Binding-site contacts:
Ligand atom O6 contacts residue PRO155 of chain 1.A at 3.2 Å.
Ligand atom O3 contacts residue ARG67 of chain 1.A at 2.8 Å (salt-bridge).
Ligand atom C1 contacts residue TYR156 of chain 1.A at 3.6 Å (hydrophobic).
Ligand atom O3 contacts residue TYR342 of chain 1.A at 3.3 Å (h-bond).
Ligand atom O2 contacts residue ALA64 of chain 1.A at 3.2 Å.
Ligand atom O6 contacts residue TYR156 of chain 1.A at 3.1 Å (h-bond).
Ligand atom O1 contacts residue ASP15 of chain 1.A at 2.7 Å (salt-bridge).
Ligand atom O3 contacts residue GLU112 of chain 1.A at 3.6 Å.
Ligand atom C3 contacts residue TRP63 of chain 1.A at 3.6 Å (hydrophobic).
Ligand atom O2 contacts residue ASP66 of chain 1.A at 2.6 Å (salt-bridge).
Ligand atom O6 contacts residue GLU154 of chain 1.A at 2.6 Å (salt-bridge).
Ligand atom O2 contacts residue TRP231 of chain 1.A at 3.7 Å.
Ligand atom O4 contacts residue GLU45 of chain 1.A at 3.5 Å (salt-bridge).
Ligand atom O5 contacts residue TYR156 of chain 1.A at 3.3 Å.
Ligand atom C2 contacts residue ASP66 of chain 1.A at 3.5 Å.
Ligand atom C6 contacts residue TRP341 of chain 1.A at 3.7 Å (hydrophobic).
Ligand atom C2 contacts residue GLU112 of chain 1.A at 3.4 Å.
Ligand atom O5 contacts residue TRP341 of chain 1.A at 3.1 Å.
Ligand atom O6 contacts residue ARG345 of chain 1.A at 3.3 Å.
Ligand atom O2 contacts residue TRP63 of chain 1.A at 3.6 Å (h-bond).
Ligand atom O2 contacts residue ARG67 of chain 1.A at 2.7 Å (salt-bridge).
Ligand atom C5 contacts residue GLU154 of chain 1.A at 3.7 Å.
Ligand atom C1 contacts residue TRP231 of chain 1.A at 3.7 Å (hydrophobic).
Ligand atom O3 contacts residue TRP63 of chain 1.A at 3.0 Å (h-bond).
Ligand atom C6 contacts residue GLU154 of chain 1.A at 3.4 Å.
Ligand atom O2 contacts residue LYS16 of chain 1.A at 2.8 Å (salt-bridge).
Ligand atom C1 contacts residue TRP341 of chain 1.A at 3.4 Å (hydrophobic).
Ligand atom C1 contacts residue ASP15 of chain 1.A at 3.4 Å.
Ligand atom C4 contacts residue TRP341 of chain 1.A at 3.7 Å (hydrophobic).
Ligand atom C3 contacts residue ASP66 of chain 1.A at 3.5 Å.
Ligand atom O2 contacts residue GLU112 of chain 1.A at 2.6 Å (salt-bridge).
Ligand atom O3 contacts residue ALA64 of chain 1.A at 3.5 Å.
Ligand atom C3 contacts residue GLU45 of chain 1.A at 3.1 Å.
Ligand atom O3 contacts residue ASP66 of chain 1.A at 2.7 Å (salt-bridge).
Ligand atom C2 contacts residue ARG67 of chain 1.A at 3.6 Å.
Ligand atom C6 contacts residue ARG345 of chain 1.A at 3.5 Å.
Ligand atom C2 contacts residue TRP231 of chain 1.A at 3.6 Å (hydrophobic).
Ligand atom O1 contacts residue LYS16 of chain 1.A at 3.1 Å (salt-bridge).
Ligand atom O3 contacts residue GLU46 of chain 1.A at 3.6 Å.
Ligand atom O3 contacts residue GLU45 of chain 1.A at 2.6 Å (salt-bridge).

A small-molecule ligand and the protein it binds are described below.
Small molecule (SMILES): OC[C@H]1O[C@H](O[C@H]2[C@H](O)[C@@H](O)[C@@H](O[C@H]3[C@H](O)[C@@H](O)[C@@H](O)O[C@@H]3CO)O[C@@H]2CO)[C@H](O)[C@@H](O)[C@@H]1O

Sequence of chain 1.A:
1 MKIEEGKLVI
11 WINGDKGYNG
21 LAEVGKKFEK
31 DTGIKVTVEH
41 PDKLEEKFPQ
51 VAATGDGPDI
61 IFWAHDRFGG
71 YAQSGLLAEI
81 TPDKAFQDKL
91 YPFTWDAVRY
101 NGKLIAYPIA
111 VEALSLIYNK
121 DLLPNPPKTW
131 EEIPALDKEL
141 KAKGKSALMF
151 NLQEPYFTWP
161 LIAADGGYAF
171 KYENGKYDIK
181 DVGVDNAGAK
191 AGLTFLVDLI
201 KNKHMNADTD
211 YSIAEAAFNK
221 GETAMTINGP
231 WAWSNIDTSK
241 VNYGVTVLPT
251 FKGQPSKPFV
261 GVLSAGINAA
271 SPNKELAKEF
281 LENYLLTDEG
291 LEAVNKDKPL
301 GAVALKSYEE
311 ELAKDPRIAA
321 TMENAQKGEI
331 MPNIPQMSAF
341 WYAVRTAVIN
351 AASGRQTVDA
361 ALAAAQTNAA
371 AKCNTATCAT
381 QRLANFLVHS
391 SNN